Binding-site contacts:
Ligand atom O5 contacts residue ASN603 of chain 1.C at 2.5 Å (h-bond).
Ligand atom O7 contacts residue ASN603 of chain 1.C at 3.8 Å.
Ligand atom N2 contacts residue ASN603 of chain 1.C at 2.6 Å (h-bond).
Ligand atom C5 contacts residue ASN603 of chain 1.C at 3.8 Å.
Ligand atom C2 contacts residue ASN603 of chain 1.C at 2.2 Å.
Ligand atom C1 contacts residue ASN603 of chain 1.C at 1.5 Å.
Ligand atom C4 contacts residue ASN603 of chain 1.C at 4.2 Å.
Ligand atom C7 contacts residue ASN603 of chain 1.C at 3.4 Å.
Ligand atom C8 contacts residue ASN603 of chain 1.C at 4.4 Å.
Ligand atom C3 contacts residue ASN603 of chain 1.C at 3.6 Å.

Sequence of chain 1.C:
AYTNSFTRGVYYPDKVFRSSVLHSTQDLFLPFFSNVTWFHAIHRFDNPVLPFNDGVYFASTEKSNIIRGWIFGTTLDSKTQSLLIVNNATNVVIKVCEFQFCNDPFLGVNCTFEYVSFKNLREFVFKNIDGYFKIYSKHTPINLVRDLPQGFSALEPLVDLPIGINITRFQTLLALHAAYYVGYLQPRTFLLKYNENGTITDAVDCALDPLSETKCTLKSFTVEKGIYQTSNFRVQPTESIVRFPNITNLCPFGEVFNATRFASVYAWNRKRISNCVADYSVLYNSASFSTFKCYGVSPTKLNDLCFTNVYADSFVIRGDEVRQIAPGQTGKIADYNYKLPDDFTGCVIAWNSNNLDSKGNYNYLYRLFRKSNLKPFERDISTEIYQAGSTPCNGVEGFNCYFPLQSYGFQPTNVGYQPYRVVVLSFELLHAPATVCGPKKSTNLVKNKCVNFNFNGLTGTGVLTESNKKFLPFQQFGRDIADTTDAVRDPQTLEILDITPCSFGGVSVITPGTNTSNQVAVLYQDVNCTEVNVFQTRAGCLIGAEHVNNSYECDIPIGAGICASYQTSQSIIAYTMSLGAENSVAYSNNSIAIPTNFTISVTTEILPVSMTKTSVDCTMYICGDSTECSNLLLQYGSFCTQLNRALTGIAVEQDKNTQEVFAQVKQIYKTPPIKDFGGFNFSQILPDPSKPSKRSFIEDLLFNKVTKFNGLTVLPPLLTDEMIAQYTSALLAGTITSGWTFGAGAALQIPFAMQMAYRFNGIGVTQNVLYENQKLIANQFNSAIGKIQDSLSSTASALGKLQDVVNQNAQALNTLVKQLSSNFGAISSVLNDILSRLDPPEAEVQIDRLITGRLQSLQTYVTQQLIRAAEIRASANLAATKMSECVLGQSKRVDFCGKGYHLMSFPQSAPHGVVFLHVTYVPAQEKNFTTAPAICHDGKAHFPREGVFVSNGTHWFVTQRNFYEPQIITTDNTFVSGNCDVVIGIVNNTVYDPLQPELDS

This protein binds this small molecule.
Small molecule (SMILES): CC(=O)N[C@@H]1[C@@H](O)[C@H](O)[C@@H](CO)O[C@H]1O